Binding-site contacts:
Ligand atom CBA contacts residue MET80 of chain 1.H at 3.9 Å (hydrophobic).
Ligand atom CAM contacts residue PHE100 of chain 1.H at 3.7 Å (hydrophobic).
Ligand atom CAK contacts residue LEU65 of chain 1.H at 3.8 Å (hydrophobic).
Ligand atom CAJ contacts residue PHE100 of chain 1.H at 3.8 Å (hydrophobic).
Ligand atom CAZ contacts residue PHE100 of chain 1.H at 3.5 Å (hydrophobic).
Ligand atom CAI contacts residue PHE58 of chain 1.H at 3.6 Å (hydrophobic).
Ligand atom OAB contacts residue ALA57 of chain 1.H at 3.6 Å.
Ligand atom CAH contacts residue MET80 of chain 1.H at 3.8 Å (hydrophobic).
Ligand atom CAY contacts residue THR96 of chain 1.H at 3.7 Å.
Ligand atom CAE contacts residue GLY101 of chain 1.H at 3.5 Å.
Ligand atom CAF contacts residue VAL79 of chain 1.H at 3.8 Å (hydrophobic).
Ligand atom CAE contacts residue ILE124 of chain 1.H at 3.6 Å (hydrophobic).
Ligand atom CAU contacts residue VAL83 of chain 1.H at 3.8 Å (hydrophobic).
Ligand atom CAZ contacts residue MET80 of chain 1.H at 3.7 Å (hydrophobic).
Ligand atom OAA contacts residue ARG93 of chain 1.H at 2.6 Å (salt-bridge).
Ligand atom CAE contacts residue LEU97 of chain 1.H at 3.3 Å (hydrophobic).
Ligand atom OAC contacts residue ARG93 of chain 1.H at 3.1 Å (salt-bridge).
Ligand atom CAN contacts residue LEU97 of chain 1.H at 3.8 Å (hydrophobic).
Ligand atom CAY contacts residue VAL83 of chain 1.H at 3.6 Å (hydrophobic).
Ligand atom CAD contacts residue ILE124 of chain 1.H at 3.6 Å (hydrophobic).
Ligand atom CAL contacts residue LEU97 of chain 1.H at 3.4 Å (hydrophobic).
Ligand atom CAP contacts residue MET80 of chain 1.H at 3.6 Å (hydrophobic).
Ligand atom OAA contacts residue VAL83 of chain 1.H at 3.6 Å.
Ligand atom CAE contacts residue PHE100 of chain 1.H at 3.8 Å (hydrophobic).
Ligand atom CAU contacts residue ARG93 of chain 1.H at 3.4 Å.
Ligand atom CAN contacts residue PHE84 of chain 1.H at 3.6 Å (hydrophobic).
Ligand atom CAG contacts residue PHE58 of chain 1.H at 3.8 Å (hydrophobic).
Ligand atom CAL contacts residue PHE100 of chain 1.H at 3.6 Å (hydrophobic).
Ligand atom OAA contacts residue PHE84 of chain 1.H at 3.8 Å.
Ligand atom CAW contacts residue THR96 of chain 1.H at 3.7 Å.
Ligand atom CBA contacts residue PHE100 of chain 1.H at 3.5 Å (hydrophobic).
Ligand atom CAP contacts residue VAL83 of chain 1.H at 3.8 Å (hydrophobic).
Ligand atom CAQ contacts residue LEU97 of chain 1.H at 3.6 Å (hydrophobic).
Ligand atom CAK contacts residue MET80 of chain 1.H at 3.8 Å (hydrophobic).
Ligand atom CBB contacts residue THR96 of chain 1.H at 3.8 Å.
Ligand atom CAD contacts residue MET80 of chain 1.H at 3.8 Å (hydrophobic).
Ligand atom CAG contacts residue PHE100 of chain 1.H at 3.3 Å (hydrophobic).
Ligand atom NBD contacts residue VAL83 of chain 1.H at 3.8 Å.
Ligand atom CAD contacts residue GLY101 of chain 1.H at 3.8 Å.
Ligand atom CAJ contacts residue MET80 of chain 1.H at 3.6 Å (hydrophobic).

The protein below binds the small molecule below.
Small molecule (SMILES): O=C(O)c1c(CCCOc2cccc3ccccc23)c2cccc3c2n1CCCS3=O

Sequence of chain 1.H:
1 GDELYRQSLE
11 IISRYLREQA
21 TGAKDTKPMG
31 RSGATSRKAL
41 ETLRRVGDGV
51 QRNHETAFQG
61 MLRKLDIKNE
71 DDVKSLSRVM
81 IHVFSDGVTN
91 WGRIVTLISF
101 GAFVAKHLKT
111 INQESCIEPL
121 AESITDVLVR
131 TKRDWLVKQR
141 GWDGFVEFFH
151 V